Binding-site contacts:
Ligand atom CL33 contacts residue GLY158 of chain 1.A at 3.7 Å.
Ligand atom C2 contacts residue THR94 of chain 1.A at 3.5 Å.
Ligand atom C17 contacts residue GLN95 of chain 1.A at 3.1 Å.
Ligand atom O10 contacts residue VAL36 of chain 1.A at 3.8 Å.
Ligand atom N16 contacts residue ALA46 of chain 1.A at 3.3 Å.
Ligand atom C4 contacts residue LYS48 of chain 1.A at 3.4 Å.
Ligand atom N16 contacts residue THR94 of chain 1.A at 3.7 Å.
Ligand atom C22 contacts residue ASP159 of chain 1.A at 3.2 Å.
Ligand atom C22 contacts residue GLY158 of chain 1.A at 3.7 Å.
Ligand atom C11 contacts residue PHE160 of chain 1.A at 3.8 Å (hydrophobic).
Ligand atom C17 contacts residue ALA46 of chain 1.A at 3.7 Å (hydrophobic).
Ligand atom C3 contacts residue THR94 of chain 1.A at 3.4 Å.
Ligand atom C21 contacts residue LEU79 of chain 1.A at 3.3 Å (hydrophobic).
Ligand atom C17 contacts residue CYS97 of chain 1.A at 3.7 Å (hydrophobic).
Ligand atom N23 contacts residue ASP159 of chain 1.A at 2.9 Å (salt-bridge).
Ligand atom F32 contacts residue GLY158 of chain 1.A at 3.5 Å.
Ligand atom C19 contacts residue TRP96 of chain 1.A at 3.5 Å (hydrophobic).
Ligand atom C4 contacts residue GLU66 of chain 1.A at 3.3 Å.
Ligand atom N20 contacts residue CYS97 of chain 1.A at 2.9 Å (h-bond).
Ligand atom C26 contacts residue GLU66 of chain 1.A at 3.7 Å.
Ligand atom C5 contacts residue LYS48 of chain 1.A at 3.7 Å.
Ligand atom C1 contacts residue ALA46 of chain 1.A at 3.6 Å (hydrophobic).
Ligand atom C31 contacts residue LEU70 of chain 1.A at 3.6 Å (hydrophobic).
Ligand atom F32 contacts residue LEU70 of chain 1.A at 3.3 Å.
Ligand atom N18 contacts residue CYS97 of chain 1.A at 3.0 Å (h-bond).
Ligand atom C6 contacts residue LEU79 of chain 1.A at 3.6 Å (hydrophobic).
Ligand atom C1 contacts residue ILE92 of chain 1.A at 3.6 Å (hydrophobic).
Ligand atom C1 contacts residue THR94 of chain 1.A at 3.7 Å.
Ligand atom C24 contacts residue GLU66 of chain 1.A at 3.7 Å.
Ligand atom C3 contacts residue ILE92 of chain 1.A at 3.7 Å (hydrophobic).
Ligand atom N18 contacts residue TRP96 of chain 1.A at 3.6 Å.
Ligand atom C12 contacts residue PHE160 of chain 1.A at 3.7 Å (hydrophobic).
Ligand atom N23 contacts residue GLY158 of chain 1.A at 3.7 Å.
Ligand atom N25 contacts residue GLU66 of chain 1.A at 2.9 Å (salt-bridge).
Ligand atom N20 contacts residue TRP96 of chain 1.A at 3.4 Å.
Ligand atom C1 contacts residue LYS48 of chain 1.A at 3.6 Å.
Ligand atom C31 contacts residue ASP159 of chain 1.A at 3.6 Å.
Ligand atom C19 contacts residue CYS97 of chain 1.A at 3.7 Å (hydrophobic).
Ligand atom C27 contacts residue GLU66 of chain 1.A at 3.6 Å.
Ligand atom C27 contacts residue LEU162 of chain 1.A at 3.7 Å (hydrophobic).

Sequence of chain 1.A:
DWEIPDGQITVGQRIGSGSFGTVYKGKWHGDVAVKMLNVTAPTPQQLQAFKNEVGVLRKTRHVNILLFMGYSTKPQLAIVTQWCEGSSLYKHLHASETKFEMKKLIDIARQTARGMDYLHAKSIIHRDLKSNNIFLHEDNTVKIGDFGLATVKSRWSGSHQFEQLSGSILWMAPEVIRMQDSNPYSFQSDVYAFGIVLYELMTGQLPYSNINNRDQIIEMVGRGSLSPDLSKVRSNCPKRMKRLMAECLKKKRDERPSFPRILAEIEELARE

A small-molecule ligand and the protein it binds are described below.
Small molecule (SMILES): Cc1ccc2c(Nc3cccc(Cl)c3F)nccc2c1NC(=O)c1csc2c(N)ncnc12